Sequence of chain 1.F:
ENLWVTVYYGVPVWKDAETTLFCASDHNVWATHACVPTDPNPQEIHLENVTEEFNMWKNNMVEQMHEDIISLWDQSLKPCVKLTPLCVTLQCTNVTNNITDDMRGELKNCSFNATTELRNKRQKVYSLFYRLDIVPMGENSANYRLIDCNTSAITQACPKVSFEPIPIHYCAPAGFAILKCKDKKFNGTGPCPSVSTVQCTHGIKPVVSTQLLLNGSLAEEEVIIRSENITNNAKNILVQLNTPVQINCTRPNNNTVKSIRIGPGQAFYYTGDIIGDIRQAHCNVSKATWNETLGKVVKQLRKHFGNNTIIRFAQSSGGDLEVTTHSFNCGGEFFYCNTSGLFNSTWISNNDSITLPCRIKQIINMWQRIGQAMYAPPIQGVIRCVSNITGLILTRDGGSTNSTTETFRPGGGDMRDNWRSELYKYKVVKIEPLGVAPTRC

The protein below binds the small molecule below.
Small molecule (SMILES): CC(=O)N[C@@H]1[C@@H](O)[C@H](O)[C@@H](CO)O[C@H]1O

Binding-site contacts:
Ligand atom C8 contacts residue ARG301 of chain 1.F at 4.0 Å.
Ligand atom C7 contacts residue ASN190 of chain 1.E at 3.6 Å.
Ligand atom C1 contacts residue ARG185 of chain 1.E at 4.4 Å.
Ligand atom C2 contacts residue ASN190 of chain 1.E at 2.5 Å.
Ligand atom O7 contacts residue ARG301 of chain 1.F at 4.0 Å.
Ligand atom O5 contacts residue ARG185 of chain 1.E at 4.2 Å.
Ligand atom C1 contacts residue ASN190 of chain 1.E at 1.5 Å.
Ligand atom O5 contacts residue ASN190 of chain 1.E at 2.5 Å (h-bond).
Ligand atom C5 contacts residue ASN190 of chain 1.E at 3.9 Å.
Ligand atom C3 contacts residue ASN190 of chain 1.E at 3.9 Å.
Ligand atom N2 contacts residue ASN190 of chain 1.E at 2.9 Å (h-bond).
Ligand atom O7 contacts residue ASN190 of chain 1.E at 4.0 Å.
Ligand atom C4 contacts residue ASN190 of chain 1.E at 4.4 Å.
Ligand atom C8 contacts residue ASN190 of chain 1.E at 3.6 Å.
Ligand atom C6 contacts residue VAL175 of chain 1.E at 4.2 Å (hydrophobic).

Sequence of chain 1.E:
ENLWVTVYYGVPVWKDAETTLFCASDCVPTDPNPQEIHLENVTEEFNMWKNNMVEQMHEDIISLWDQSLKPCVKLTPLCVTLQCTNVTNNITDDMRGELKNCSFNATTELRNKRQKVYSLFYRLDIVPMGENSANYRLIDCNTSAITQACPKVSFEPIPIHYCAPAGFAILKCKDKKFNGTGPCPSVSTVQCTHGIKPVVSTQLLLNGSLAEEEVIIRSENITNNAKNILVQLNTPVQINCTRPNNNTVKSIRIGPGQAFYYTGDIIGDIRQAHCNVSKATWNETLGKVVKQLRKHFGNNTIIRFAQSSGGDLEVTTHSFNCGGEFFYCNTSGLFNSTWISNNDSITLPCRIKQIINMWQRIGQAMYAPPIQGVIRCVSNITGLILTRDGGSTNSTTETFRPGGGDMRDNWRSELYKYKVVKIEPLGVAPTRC